The protein below binds the small molecule below.
Small molecule (SMILES): CCCCCCCCO

Binding-site contacts:
Ligand atom CAC contacts residue MET99 of chain 1.C at 3.7 Å (hydrophobic).
Ligand atom CAG contacts residue PHE405 of chain 1.C at 4.3 Å (hydrophobic).
Ligand atom CAA contacts residue VAL95 of chain 1.C at 3.9 Å (hydrophobic).
Ligand atom CAA contacts residue THR185 of chain 1.C at 4.1 Å.
Ligand atom CAA contacts residue ALA184 of chain 1.C at 4.3 Å (hydrophobic).
Ligand atom CAD contacts residue LEU301 of chain 1.C at 4.0 Å (hydrophobic).
Ligand atom OAB contacts residue GLY254 of chain 1.C at 3.8 Å.
Ligand atom CAI contacts residue VAL253 of chain 1.C at 4.3 Å (hydrophobic).
Ligand atom OAB contacts residue LEU301 of chain 1.C at 3.7 Å.
Ligand atom CAE contacts residue MET99 of chain 1.C at 4.0 Å (hydrophobic).
Ligand atom CAA contacts residue VAL253 of chain 1.C at 4.2 Å (hydrophobic).
Ligand atom CAF contacts residue MET304 of chain 1.C at 4.1 Å (hydrophobic).
Ligand atom CAF contacts residue LEU250 of chain 1.C at 4.5 Å (hydrophobic).
Ligand atom CAG contacts residue VAL253 of chain 1.C at 3.7 Å (hydrophobic).
Ligand atom OAB contacts residue THR258 of chain 1.C at 4.2 Å.
Ligand atom CAD contacts residue HEM1 of chain 1.K at 3.4 Å.
Ligand atom CAF contacts residue LEU301 of chain 1.C at 3.4 Å (hydrophobic).
Ligand atom CAA contacts residue ILE249 of chain 1.C at 4.3 Å (hydrophobic).
Ligand atom CAF contacts residue GLY254 of chain 1.C at 4.4 Å.
Ligand atom CAD contacts residue LEU250 of chain 1.C at 4.3 Å (hydrophobic).
Ligand atom CAH contacts residue ILE101 of chain 1.C at 4.2 Å (hydrophobic).
Ligand atom CAH contacts residue VAL253 of chain 1.C at 4.3 Å (hydrophobic).
Ligand atom CAI contacts residue LEU250 of chain 1.C at 4.5 Å (hydrophobic).
Ligand atom CAH contacts residue LEU250 of chain 1.C at 3.5 Å (hydrophobic).
Ligand atom CAF contacts residue ILE101 of chain 1.C at 4.4 Å (hydrophobic).
Ligand atom CAC contacts residue ILE249 of chain 1.C at 4.2 Å (hydrophobic).
Ligand atom CAI contacts residue MET304 of chain 1.C at 4.5 Å (hydrophobic).
Ligand atom CAD contacts residue ILE101 of chain 1.C at 4.2 Å (hydrophobic).
Ligand atom CAI contacts residue PHE405 of chain 1.C at 3.7 Å (hydrophobic).
Ligand atom OAB contacts residue HEM1 of chain 1.K at 2.7 Å.
Ligand atom CAD contacts residue GLY254 of chain 1.C at 4.1 Å.

Sequence of chain 1.C:
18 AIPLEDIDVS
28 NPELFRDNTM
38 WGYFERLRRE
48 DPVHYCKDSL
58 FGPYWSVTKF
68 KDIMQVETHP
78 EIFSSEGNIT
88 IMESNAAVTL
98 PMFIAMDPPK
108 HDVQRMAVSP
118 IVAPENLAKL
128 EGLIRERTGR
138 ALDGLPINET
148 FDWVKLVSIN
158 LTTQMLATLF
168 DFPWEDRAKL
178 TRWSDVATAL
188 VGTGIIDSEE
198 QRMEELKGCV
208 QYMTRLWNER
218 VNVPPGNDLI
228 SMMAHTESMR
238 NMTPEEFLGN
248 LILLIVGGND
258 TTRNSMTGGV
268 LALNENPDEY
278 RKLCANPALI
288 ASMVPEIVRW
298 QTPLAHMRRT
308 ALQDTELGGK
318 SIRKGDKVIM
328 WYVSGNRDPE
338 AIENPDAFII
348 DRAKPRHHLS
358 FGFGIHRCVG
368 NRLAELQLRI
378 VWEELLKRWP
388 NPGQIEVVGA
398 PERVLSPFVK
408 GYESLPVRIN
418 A